Sequence of chain 20.D:
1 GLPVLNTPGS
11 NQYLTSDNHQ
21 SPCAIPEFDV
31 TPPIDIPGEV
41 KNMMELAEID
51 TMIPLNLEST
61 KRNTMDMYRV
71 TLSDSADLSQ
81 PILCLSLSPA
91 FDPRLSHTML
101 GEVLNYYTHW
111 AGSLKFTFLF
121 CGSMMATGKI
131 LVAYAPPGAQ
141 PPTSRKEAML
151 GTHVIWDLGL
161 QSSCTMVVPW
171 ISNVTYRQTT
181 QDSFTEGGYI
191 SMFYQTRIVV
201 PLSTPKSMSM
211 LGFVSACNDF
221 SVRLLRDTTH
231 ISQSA

Sequence of chain 16.D:
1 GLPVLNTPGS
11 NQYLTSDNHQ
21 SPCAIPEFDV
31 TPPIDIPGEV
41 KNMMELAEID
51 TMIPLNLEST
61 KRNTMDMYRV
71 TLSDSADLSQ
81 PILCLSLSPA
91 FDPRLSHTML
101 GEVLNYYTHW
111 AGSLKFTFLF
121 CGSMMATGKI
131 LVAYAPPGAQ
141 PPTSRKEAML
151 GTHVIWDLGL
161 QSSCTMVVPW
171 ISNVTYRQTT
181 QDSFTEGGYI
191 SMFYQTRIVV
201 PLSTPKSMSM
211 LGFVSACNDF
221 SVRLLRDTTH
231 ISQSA

The protein below binds the small molecule below.
Small molecule (SMILES): CCOC(=O)c1ccc(OCCCCC2CCN(c3ccc(C)nn3)CC2)cc1

Binding-site contacts:
Ligand atom C10 contacts residue TYR157 of chain 20.B at 3.6 Å (hydrophobic).
Ligand atom C7 contacts residue PHE132 of chain 20.B at 3.6 Å (hydrophobic).
Ligand atom C11 contacts residue VAL194 of chain 20.B at 3.7 Å (hydrophobic).
Ligand atom N3 contacts residue ILE192 of chain 20.B at 3.8 Å.
Ligand atom C23 contacts residue PHE236 of chain 20.B at 3.5 Å (hydrophobic).
Ligand atom C1 contacts residue ILE181 of chain 20.B at 3.4 Å (hydrophobic).
Ligand atom C9 contacts residue ILE108 of chain 20.B at 3.5 Å (hydrophobic).
Ligand atom C4 contacts residue ALA24 of chain 20.D at 3.8 Å (hydrophobic).
Ligand atom C22 contacts residue TYR203 of chain 20.B at 3.5 Å (hydrophobic).
Ligand atom C22 contacts residue PHE236 of chain 20.B at 3.9 Å (hydrophobic).
Ligand atom C8 contacts residue PHE132 of chain 20.B at 3.4 Å (hydrophobic).
Ligand atom C19 contacts residue TYR110 of chain 20.B at 3.7 Å (hydrophobic).
Ligand atom C3 contacts residue PRO179 of chain 20.B at 3.7 Å (hydrophobic).
Ligand atom C1 contacts residue ILE155 of chain 20.B at 3.7 Å (hydrophobic).
Ligand atom C3 contacts residue ALA24 of chain 20.D at 3.7 Å (hydrophobic).
Ligand atom C12 contacts residue PHE236 of chain 20.B at 3.8 Å (hydrophobic).
Ligand atom C20 contacts residue PHE236 of chain 20.B at 3.2 Å (hydrophobic).
Ligand atom C10 contacts residue VAL194 of chain 20.B at 3.7 Å (hydrophobic).
Ligand atom C14 contacts residue PHE236 of chain 20.B at 3.9 Å (hydrophobic).
Ligand atom O24 contacts residue PHE236 of chain 20.B at 3.7 Å.
Ligand atom C21 contacts residue TYR203 of chain 20.B at 3.8 Å (hydrophobic).
Ligand atom C21 contacts residue PHE236 of chain 20.B at 3.4 Å (hydrophobic).
Ligand atom C14 contacts residue VAL197 of chain 20.B at 3.6 Å (hydrophobic).
Ligand atom C3 contacts residue TYR157 of chain 20.B at 3.5 Å (hydrophobic).
Ligand atom C27 contacts residue THR109 of chain 20.B at 3.5 Å.
Ligand atom N4 contacts residue LEU239 of chain 20.B at 3.8 Å.
Ligand atom C8 contacts residue ILE108 of chain 20.B at 3.8 Å (hydrophobic).
Ligand atom O25 contacts residue TYR110 of chain 20.B at 3.0 Å.
Ligand atom C9 contacts residue TYR157 of chain 20.B at 3.8 Å (hydrophobic).
Ligand atom C1 contacts residue PRO179 of chain 20.B at 3.9 Å (hydrophobic).
Ligand atom C13 contacts residue VAL197 of chain 20.B at 3.6 Å (hydrophobic).
Ligand atom O24 contacts residue TYR110 of chain 20.B at 3.9 Å.
Ligand atom C11 contacts residue TYR157 of chain 20.B at 3.6 Å (hydrophobic).
Ligand atom C4 contacts residue TYR157 of chain 20.B at 3.4 Å (hydrophobic).
Ligand atom C26 contacts residue THR109 of chain 20.B at 3.7 Å.
Ligand atom C19 contacts residue PHE236 of chain 20.B at 3.5 Å (hydrophobic).
Ligand atom N6 contacts residue VAL194 of chain 20.B at 3.7 Å.
Ligand atom C20 contacts residue TYR110 of chain 20.B at 3.5 Å (hydrophobic).
Ligand atom N4 contacts residue ILE192 of chain 20.B at 3.6 Å.
Ligand atom C23 contacts residue TYR110 of chain 20.B at 3.3 Å (hydrophobic).

Sequence of chain 20.B:
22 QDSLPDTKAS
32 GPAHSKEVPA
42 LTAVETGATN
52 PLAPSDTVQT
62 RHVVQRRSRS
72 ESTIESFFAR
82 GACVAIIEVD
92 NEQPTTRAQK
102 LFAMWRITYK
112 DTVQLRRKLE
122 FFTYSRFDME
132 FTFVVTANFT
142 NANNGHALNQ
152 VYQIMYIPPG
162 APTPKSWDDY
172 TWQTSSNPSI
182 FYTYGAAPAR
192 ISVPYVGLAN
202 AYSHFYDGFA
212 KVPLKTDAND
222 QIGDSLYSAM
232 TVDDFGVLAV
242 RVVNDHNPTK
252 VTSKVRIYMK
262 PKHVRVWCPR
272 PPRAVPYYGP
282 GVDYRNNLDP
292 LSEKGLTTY